Binding-site contacts:
Ligand atom CL6 contacts residue PHE71 of chain 1.A at 3.7 Å.
Ligand atom C45 contacts residue ARG66 of chain 1.A at 3.4 Å.
Ligand atom C30 contacts residue LEU96 of chain 1.A at 3.7 Å (hydrophobic).
Ligand atom S62 contacts residue ARG66 of chain 1.A at 3.6 Å.
Ligand atom N48 contacts residue PHE63 of chain 1.A at 3.5 Å.
Ligand atom F60 contacts residue TRP103 of chain 1.A at 3.5 Å.
Ligand atom C14 contacts residue ASP70 of chain 1.A at 3.6 Å.
Ligand atom O56 contacts residue GLY104 of chain 1.A at 3.1 Å (h-bond).
Ligand atom N52 contacts residue GLY104 of chain 1.A at 3.3 Å.
Ligand atom C38 contacts residue TYR161 of chain 1.A at 3.5 Å (hydrophobic).
Ligand atom C12 contacts residue ALA59 of chain 1.A at 3.6 Å (hydrophobic).
Ligand atom C6 contacts residue TYR67 of chain 1.A at 3.4 Å (hydrophobic).
Ligand atom F59 contacts residue PHE157 of chain 1.A at 3.0 Å.
Ligand atom C14 contacts residue MET74 of chain 1.A at 3.7 Å (hydrophobic).
Ligand atom O55 contacts residue GLY104 of chain 1.A at 3.5 Å (h-bond).
Ligand atom N50 contacts residue TYR161 of chain 1.A at 3.3 Å (h-bond).
Ligand atom O55 contacts residue PHE157 of chain 1.A at 3.6 Å.
Ligand atom C35 contacts residue TYR161 of chain 1.A at 3.6 Å (hydrophobic).
Ligand atom C37 contacts residue TYR161 of chain 1.A at 3.4 Å (hydrophobic).
Ligand atom O55 contacts residue TRP103 of chain 1.A at 3.3 Å (h-bond).
Ligand atom C43 contacts residue TYR161 of chain 1.A at 3.8 Å (hydrophobic).
Ligand atom N52 contacts residue ASN102 of chain 1.A at 3.6 Å (h-bond).
Ligand atom C15 contacts residue ALA108 of chain 1.A at 3.3 Å (hydrophobic).
Ligand atom F60 contacts residue LEU160 of chain 1.A at 3.3 Å.
Ligand atom C15 contacts residue PHE112 of chain 1.A at 3.8 Å (hydrophobic).
Ligand atom F61 contacts residue LEU160 of chain 1.A at 3.5 Å.
Ligand atom C7 contacts residue GLY104 of chain 1.A at 3.5 Å.
Ligand atom F61 contacts residue TYR161 of chain 1.A at 3.5 Å.
Ligand atom C16 contacts residue GLY104 of chain 1.A at 3.5 Å.
Ligand atom O54 contacts residue ALA59 of chain 1.A at 3.8 Å.
Ligand atom C34 contacts residue ASP70 of chain 1.A at 3.5 Å.
Ligand atom C7 contacts residue ARG105 of chain 1.A at 3.7 Å.
Ligand atom O55 contacts residue VAL107 of chain 1.A at 3.4 Å.
Ligand atom O56 contacts residue ASN102 of chain 1.A at 3.6 Å (h-bond).
Ligand atom O54 contacts residue TYR161 of chain 1.A at 3.5 Å.
Ligand atom F59 contacts residue TYR161 of chain 1.A at 3.7 Å.
Ligand atom C8 contacts residue TYR67 of chain 1.A at 3.4 Å (hydrophobic).
Ligand atom O56 contacts residue TRP103 of chain 1.A at 3.7 Å.
Ligand atom S62 contacts residue ASP62 of chain 1.A at 3.6 Å.
Ligand atom C42 contacts residue ASP70 of chain 1.A at 3.7 Å.

Sequence of chain 1.A:
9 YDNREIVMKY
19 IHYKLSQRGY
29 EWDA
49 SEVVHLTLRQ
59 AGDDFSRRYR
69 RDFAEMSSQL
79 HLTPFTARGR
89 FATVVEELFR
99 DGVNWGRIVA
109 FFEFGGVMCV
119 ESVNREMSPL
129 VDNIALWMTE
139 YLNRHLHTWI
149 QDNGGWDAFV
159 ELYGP

This small molecule binds to this protein.
Small molecule (SMILES): CC1(C)CCC(c2ccc(Cl)cc2)=C(CN2CCN(c3ccc(C(=O)NS(=O)(=O)c4ccc(N[C@H](CCN5CCOCC5)CSc5ccccc5)c(S(=O)(=O)C(F)(F)F)c4)cc3)CC2)C1